Sequence of chain 1.D:
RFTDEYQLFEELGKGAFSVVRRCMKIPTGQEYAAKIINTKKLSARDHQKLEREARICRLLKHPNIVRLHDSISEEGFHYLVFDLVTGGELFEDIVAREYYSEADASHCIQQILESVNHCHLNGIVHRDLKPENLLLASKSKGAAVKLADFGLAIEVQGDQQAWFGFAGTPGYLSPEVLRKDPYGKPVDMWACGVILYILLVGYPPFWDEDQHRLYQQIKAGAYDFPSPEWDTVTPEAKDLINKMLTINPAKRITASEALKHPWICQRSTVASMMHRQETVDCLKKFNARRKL

This small molecule binds to this protein.
Small molecule (SMILES): CCN(CC)[C@@H](C)CNC(=O)c1cc(-c2cnn3ccc(-c4cccs4)nc23)nc(N2CC(O)C2)c1

Binding-site contacts:
Ligand atom C16 contacts residue LEU144 of chain 1.D at 3.9 Å (hydrophobic).
Ligand atom N09 contacts residue LEU93 of chain 1.D at 3.6 Å.
Ligand atom C35 contacts residue LEU21 of chain 1.D at 3.5 Å (hydrophobic).
Ligand atom C06 contacts residue ASP92 of chain 1.D at 3.2 Å.
Ligand atom C07 contacts residue LEU144 of chain 1.D at 3.6 Å (hydrophobic).
Ligand atom C17 contacts residue GLY22 of chain 1.D at 3.7 Å.
Ligand atom C20 contacts residue LYS23 of chain 1.D at 3.8 Å.
Ligand atom C04 contacts residue LEU144 of chain 1.D at 3.5 Å (hydrophobic).
Ligand atom C28 contacts residue LYS23 of chain 1.D at 3.6 Å.
Ligand atom C33 contacts residue GLY97 of chain 1.D at 3.5 Å.
Ligand atom C31 contacts residue ASP158 of chain 1.D at 3.6 Å.
Ligand atom O36 contacts residue GLY97 of chain 1.D at 3.8 Å.
Ligand atom C28 contacts residue ASP158 of chain 1.D at 3.5 Å.
Ligand atom N05 contacts residue VAL94 of chain 1.D at 3.8 Å.
Ligand atom N03 contacts residue LEU144 of chain 1.D at 3.5 Å.
Ligand atom O18 contacts residue GLY22 of chain 1.D at 3.6 Å.
Ligand atom C14 contacts residue LEU21 of chain 1.D at 3.5 Å (hydrophobic).
Ligand atom C25 contacts residue ASP158 of chain 1.D at 3.5 Å.
Ligand atom C25 contacts residue PHE91 of chain 1.D at 3.7 Å (hydrophobic).
Ligand atom N09 contacts residue ALA42 of chain 1.D at 3.5 Å.
Ligand atom C23 contacts residue LYS23 of chain 1.D at 3.5 Å.
Ligand atom C11 contacts residue LEU144 of chain 1.D at 3.7 Å (hydrophobic).
Ligand atom C30 contacts residue GLU141 of chain 1.D at 3.0 Å.
Ligand atom C06 contacts residue ALA42 of chain 1.D at 3.5 Å (hydrophobic).
Ligand atom C01 contacts residue PHE91 of chain 1.D at 3.4 Å (hydrophobic).
Ligand atom C08 contacts residue LEU21 of chain 1.D at 3.8 Å (hydrophobic).
Ligand atom N19 contacts residue GLY22 of chain 1.D at 3.9 Å.
Ligand atom N09 contacts residue VAL94 of chain 1.D at 3.1 Å (h-bond).
Ligand atom C08 contacts residue VAL94 of chain 1.D at 3.0 Å (hydrophobic).
Ligand atom C24 contacts residue PHE91 of chain 1.D at 3.5 Å (hydrophobic).
Ligand atom C26 contacts residue LYS44 of chain 1.D at 3.9 Å.
Ligand atom C21 contacts residue GLU141 of chain 1.D at 3.8 Å.
Ligand atom C26 contacts residue ASP158 of chain 1.D at 3.5 Å.
Ligand atom O18 contacts residue VAL29 of chain 1.D at 3.5 Å.
Ligand atom C31 contacts residue VAL29 of chain 1.D at 3.7 Å (hydrophobic).
Ligand atom C30 contacts residue ASN142 of chain 1.D at 3.1 Å.
Ligand atom C06 contacts residue PHE91 of chain 1.D at 3.8 Å (hydrophobic).
Ligand atom N32 contacts residue GLY97 of chain 1.D at 3.8 Å.
Ligand atom C08 contacts residue LEU93 of chain 1.D at 3.8 Å (hydrophobic).
Ligand atom N05 contacts residue ALA42 of chain 1.D at 3.4 Å.